Sequence of chain 6.A:
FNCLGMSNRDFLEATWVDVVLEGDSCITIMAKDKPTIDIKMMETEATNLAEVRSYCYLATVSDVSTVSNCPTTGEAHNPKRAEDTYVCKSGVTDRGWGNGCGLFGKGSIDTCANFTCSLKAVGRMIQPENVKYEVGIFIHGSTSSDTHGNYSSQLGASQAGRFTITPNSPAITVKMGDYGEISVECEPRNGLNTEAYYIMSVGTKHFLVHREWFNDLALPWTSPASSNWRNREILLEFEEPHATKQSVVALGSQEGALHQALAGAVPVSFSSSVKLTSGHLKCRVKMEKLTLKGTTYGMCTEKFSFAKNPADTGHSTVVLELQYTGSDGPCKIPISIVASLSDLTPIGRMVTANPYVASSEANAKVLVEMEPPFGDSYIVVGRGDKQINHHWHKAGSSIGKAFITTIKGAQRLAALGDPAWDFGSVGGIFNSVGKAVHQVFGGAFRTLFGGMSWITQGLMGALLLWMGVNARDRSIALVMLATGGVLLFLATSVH

This small molecule binds to this protein.
Small molecule (SMILES): CC(=O)N[C@@H]1[C@@H](O)[C@H](O)[C@@H](CO)O[C@H]1O

Binding-site contacts:
Ligand atom C8 contacts residue ASN154 of chain 6.A at 3.9 Å.
Ligand atom O7 contacts residue ASN154 of chain 6.A at 3.6 Å.
Ligand atom C5 contacts residue ASN154 of chain 6.A at 3.6 Å.
Ligand atom N2 contacts residue SER156 of chain 6.A at 4.2 Å.
Ligand atom O5 contacts residue SER156 of chain 6.A at 3.9 Å.
Ligand atom C1 contacts residue ASN154 of chain 6.A at 1.4 Å.
Ligand atom C5 contacts residue SER156 of chain 6.A at 3.9 Å.
Ligand atom C7 contacts residue ASN154 of chain 6.A at 3.4 Å.
Ligand atom C2 contacts residue ASN154 of chain 6.A at 2.5 Å.
Ligand atom C1 contacts residue SER156 of chain 6.A at 3.3 Å.
Ligand atom C4 contacts residue ASN154 of chain 6.A at 4.2 Å.
Ligand atom C2 contacts residue SER156 of chain 6.A at 4.3 Å.
Ligand atom C3 contacts residue ASN154 of chain 6.A at 3.9 Å.
Ligand atom O5 contacts residue ASN154 of chain 6.A at 2.4 Å (h-bond).
Ligand atom N2 contacts residue ASN154 of chain 6.A at 3.0 Å (h-bond).